The small molecule below binds the protein below.
Small molecule (SMILES): O=c1ccn([C@@H]2O[C@H](CO[P](=O)(O)O[C@H]3[C@@H](O)[C@H](n4ccc(=O)[nH]c4=O)O[C@@H]3CO[P](=O)(O)O[C@H]3[C@@H](O)[C@H](n4ccc(=O)[nH]c4=O)O[C@@H]3CO)[C@@H](O)[C@H]2O)c(=O)[nH]1

Sequence of chain 1.B:
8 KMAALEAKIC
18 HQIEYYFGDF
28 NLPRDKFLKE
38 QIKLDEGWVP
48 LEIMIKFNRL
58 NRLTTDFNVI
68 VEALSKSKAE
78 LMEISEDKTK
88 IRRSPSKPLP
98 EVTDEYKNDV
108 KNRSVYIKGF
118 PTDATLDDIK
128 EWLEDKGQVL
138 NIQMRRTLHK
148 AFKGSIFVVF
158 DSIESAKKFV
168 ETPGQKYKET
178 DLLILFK

Binding-site contacts:
Ligand atom O2 contacts residue TYR22 of chain 1.B at 3.5 Å.
Ligand atom O4' contacts residue ARG56 of chain 1.B at 3.0 Å.
Ligand atom O3' contacts residue TYR23 of chain 1.B at 3.7 Å.
Ligand atom O2' contacts residue ASP32 of chain 1.B at 2.7 Å (salt-bridge).
Ligand atom O4 contacts residue ASN138 of chain 1.B at 3.5 Å.
Ligand atom O4' contacts residue LEU123 of chain 1.B at 3.2 Å.
Ligand atom C5 contacts residue PHE54 of chain 1.B at 3.7 Å (hydrophobic).
Ligand atom O2 contacts residue ASN55 of chain 1.B at 3.4 Å (h-bond).
Ligand atom N3 contacts residue ASN55 of chain 1.B at 3.4 Å (h-bond).
Ligand atom O3' contacts residue ASP32 of chain 1.B at 2.2 Å (salt-bridge).
Ligand atom C4' contacts residue ARG56 of chain 1.B at 3.4 Å.
Ligand atom C5 contacts residue ILE139 of chain 1.B at 3.1 Å (hydrophobic).
Ligand atom OP1 contacts residue TYR23 of chain 1.B at 2.6 Å (h-bond).
Ligand atom C1' contacts residue ARG56 of chain 1.B at 3.5 Å.
Ligand atom C2 contacts residue TYR22 of chain 1.B at 3.5 Å (hydrophobic).
Ligand atom O4 contacts residue TYR22 of chain 1.B at 3.7 Å.
Ligand atom O2' contacts residue TYR22 of chain 1.B at 3.5 Å.
Ligand atom C4 contacts residue PHE34 of chain 1.B at 3.4 Å (hydrophobic).
Ligand atom O3' contacts residue ARG56 of chain 1.B at 3.6 Å.
Ligand atom OP2 contacts residue ASN55 of chain 1.B at 3.4 Å.
Ligand atom OP1 contacts residue ARG56 of chain 1.B at 2.8 Å (salt-bridge).
Ligand atom O2' contacts residue TYR23 of chain 1.B at 3.3 Å.
Ligand atom O4 contacts residue ILE139 of chain 1.B at 2.8 Å (h-bond).
Ligand atom C3' contacts residue ASP32 of chain 1.B at 3.4 Å.
Ligand atom OP1 contacts residue PHE54 of chain 1.B at 3.7 Å.
Ligand atom C6 contacts residue PHE54 of chain 1.B at 3.6 Å (hydrophobic).
Ligand atom OP1 contacts residue ASN55 of chain 1.B at 3.3 Å (h-bond).
Ligand atom C4 contacts residue TYR22 of chain 1.B at 3.5 Å (hydrophobic).
Ligand atom C5 contacts residue PHE34 of chain 1.B at 3.4 Å (hydrophobic).
Ligand atom N1 contacts residue TYR22 of chain 1.B at 3.6 Å.
Ligand atom O2 contacts residue GLN19 of chain 1.B at 2.9 Å (h-bond).
Ligand atom N3 contacts residue TYR22 of chain 1.B at 3.6 Å.
Ligand atom O2 contacts residue LYS127 of chain 1.B at 3.6 Å.
Ligand atom C5 contacts residue TYR22 of chain 1.B at 3.4 Å (hydrophobic).
Ligand atom C2' contacts residue ASP32 of chain 1.B at 3.5 Å.
Ligand atom C3' contacts residue PHE54 of chain 1.B at 3.4 Å (hydrophobic).
Ligand atom N1 contacts residue LEU123 of chain 1.B at 3.7 Å.
Ligand atom C2 contacts residue PHE34 of chain 1.B at 3.6 Å (hydrophobic).
Ligand atom O4 contacts residue PHE34 of chain 1.B at 3.4 Å.
Ligand atom O2' contacts residue PHE34 of chain 1.B at 3.5 Å.